Binding-site contacts:
Ligand atom C15 contacts residue PHE369 of chain 1.A at 3.9 Å (hydrophobic).
Ligand atom N contacts residue LEU104 of chain 1.A at 4.3 Å.
Ligand atom C2 contacts residue VAL373 of chain 1.A at 3.9 Å (hydrophobic).
Ligand atom C14 contacts residue VAL373 of chain 1.A at 4.2 Å (hydrophobic).
Ligand atom C14 contacts residue ILE231 of chain 1.A at 3.9 Å (hydrophobic).
Ligand atom O2 contacts residue PHE369 of chain 1.A at 3.4 Å.
Ligand atom O1 contacts residue GLY120 of chain 1.A at 4.1 Å.
Ligand atom C13 contacts residue PHE369 of chain 1.A at 4.1 Å (hydrophobic).
Ligand atom C5 contacts residue ILE231 of chain 1.A at 4.1 Å (hydrophobic).
Ligand atom C11 contacts residue GLY117 of chain 1.A at 3.8 Å.
Ligand atom N1 contacts residue TYR127 of chain 1.A at 3.7 Å.
Ligand atom C9 contacts residue GLY120 of chain 1.A at 4.3 Å.
Ligand atom C3 contacts residue VAL373 of chain 1.A at 3.9 Å (hydrophobic).
Ligand atom O2 contacts residue LEU108 of chain 1.A at 4.0 Å.
Ligand atom O2 contacts residue ILE231 of chain 1.A at 3.8 Å.
Ligand atom N contacts residue VAL373 of chain 1.A at 3.8 Å.
Ligand atom O1 contacts residue VAL124 of chain 1.A at 3.8 Å.
Ligand atom N contacts residue ILE231 of chain 1.A at 3.8 Å.
Ligand atom N1 contacts residue PHE369 of chain 1.A at 3.7 Å.
Ligand atom C3 contacts residue VAL124 of chain 1.A at 3.7 Å (hydrophobic).
Ligand atom N contacts residue LEU108 of chain 1.A at 4.1 Å.
Ligand atom C12 contacts residue LEU108 of chain 1.A at 4.0 Å (hydrophobic).
Ligand atom C7 contacts residue GLY120 of chain 1.A at 4.0 Å.
Ligand atom C15 contacts residue VAL373 of chain 1.A at 4.2 Å (hydrophobic).
Ligand atom C10 contacts residue GLY117 of chain 1.A at 4.2 Å.
Ligand atom C12 contacts residue ILE231 of chain 1.A at 3.9 Å (hydrophobic).
Ligand atom O contacts residue ILE377 of chain 1.A at 4.0 Å.
Ligand atom C14 contacts residue PHE369 of chain 1.A at 3.5 Å (hydrophobic).
Ligand atom N1 contacts residue VAL373 of chain 1.A at 3.5 Å.
Ligand atom C16 contacts residue PHE369 of chain 1.A at 4.0 Å (hydrophobic).
Ligand atom C16 contacts residue VAL373 of chain 1.A at 3.6 Å (hydrophobic).
Ligand atom C18 contacts residue GLY117 of chain 1.A at 3.7 Å.
Ligand atom N1 contacts residue ALA123 of chain 1.A at 4.0 Å.
Ligand atom C19 contacts residue ILE235 of chain 1.A at 3.7 Å (hydrophobic).
Ligand atom N contacts residue PHE369 of chain 1.A at 3.4 Å.
Ligand atom C17 contacts residue GLY117 of chain 1.A at 4.3 Å.
Ligand atom C8 contacts residue GLY120 of chain 1.A at 4.2 Å.
Ligand atom C18 contacts residue ILE235 of chain 1.A at 3.7 Å (hydrophobic).
Ligand atom C2 contacts residue ILE377 of chain 1.A at 4.3 Å (hydrophobic).
Ligand atom C13 contacts residue ILE231 of chain 1.A at 4.1 Å (hydrophobic).

Sequence of chain 1.A:
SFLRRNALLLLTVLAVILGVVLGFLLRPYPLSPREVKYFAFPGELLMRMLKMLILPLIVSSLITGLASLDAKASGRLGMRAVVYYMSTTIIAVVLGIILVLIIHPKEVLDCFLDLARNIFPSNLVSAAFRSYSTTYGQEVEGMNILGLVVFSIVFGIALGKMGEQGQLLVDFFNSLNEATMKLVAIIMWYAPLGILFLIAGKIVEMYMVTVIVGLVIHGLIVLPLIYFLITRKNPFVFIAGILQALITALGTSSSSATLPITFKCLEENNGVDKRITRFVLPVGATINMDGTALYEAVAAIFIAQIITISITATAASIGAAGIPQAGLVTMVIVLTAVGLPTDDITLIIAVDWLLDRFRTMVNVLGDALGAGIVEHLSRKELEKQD

The protein below binds the small molecule below.
Small molecule (SMILES): COc1ccc(C2C(C#N)=C(N)OC3=C2C(=O)C[C@@H](c2cccc4ccccc24)C3)cc1